Binding-site contacts:
Ligand atom O5 contacts residue ARG207 of chain 1.C at 3.5 Å (salt-bridge).
Ligand atom O4 contacts residue HIS200 of chain 1.C at 3.6 Å.
Ligand atom C8 contacts residue THR61 of chain 1.C at 4.1 Å.
Ligand atom C5 contacts residue ARG207 of chain 1.C at 3.6 Å.
Ligand atom C8 contacts residue GLN75 of chain 1.C at 3.9 Å.
Ligand atom O6 contacts residue PHE74 of chain 1.C at 4.0 Å.
Ligand atom C5 contacts residue HIS200 of chain 1.C at 3.6 Å.
Ligand atom C7 contacts residue ASN62 of chain 1.C at 3.6 Å.
Ligand atom C8 contacts residue LEU60 of chain 1.C at 3.4 Å (hydrophobic).
Ligand atom O3 contacts residue TYR237 of chain 1.C at 2.8 Å (h-bond).
Ligand atom C5 contacts residue ASN62 of chain 1.C at 3.7 Å.
Ligand atom C7 contacts residue TYR202 of chain 1.C at 4.1 Å (hydrophobic).
Ligand atom O7 contacts residue ASN62 of chain 1.C at 3.7 Å.
Ligand atom C6 contacts residue ARG197 of chain 1.C at 3.7 Å.
Ligand atom C3 contacts residue ASN62 of chain 1.C at 3.8 Å.
Ligand atom O7 contacts residue HIS200 of chain 1.C at 3.2 Å.
Ligand atom C2 contacts residue ASN62 of chain 1.C at 2.5 Å.
Ligand atom C6 contacts residue ARG207 of chain 1.C at 4.0 Å.
Ligand atom C1 contacts residue TYR202 of chain 1.C at 4.0 Å (hydrophobic).
Ligand atom C4 contacts residue ASN62 of chain 1.C at 4.2 Å.
Ligand atom O5 contacts residue ASN62 of chain 1.C at 2.3 Å (h-bond).
Ligand atom C2 contacts residue TYR202 of chain 1.C at 3.8 Å (hydrophobic).
Ligand atom C8 contacts residue TYR202 of chain 1.C at 4.1 Å (hydrophobic).
Ligand atom C1 contacts residue ARG207 of chain 1.C at 3.8 Å.
Ligand atom C6 contacts residue HIS200 of chain 1.C at 4.0 Å.
Ligand atom O6 contacts residue HIS200 of chain 1.C at 3.8 Å.
Ligand atom N2 contacts residue TYR202 of chain 1.C at 3.1 Å (h-bond).
Ligand atom N2 contacts residue ASN62 of chain 1.C at 3.0 Å (h-bond).
Ligand atom C1 contacts residue ASN62 of chain 1.C at 1.4 Å.
Ligand atom C7 contacts residue THR198 of chain 1.C at 4.0 Å.
Ligand atom C3 contacts residue TYR202 of chain 1.C at 3.8 Å (hydrophobic).
Ligand atom O7 contacts residue THR198 of chain 1.C at 2.8 Å (h-bond).
Ligand atom C3 contacts residue TYR237 of chain 1.C at 3.5 Å (hydrophobic).
Ligand atom C4 contacts residue HIS200 of chain 1.C at 4.0 Å.
Ligand atom O5 contacts residue ARG197 of chain 1.C at 4.2 Å.
Ligand atom O6 contacts residue ARG207 of chain 1.C at 3.1 Å (salt-bridge).
Ligand atom O6 contacts residue PHE74 of chain 1.C at 3.9 Å.
Ligand atom C6 contacts residue ASP115 of chain 1.C at 3.9 Å.
Ligand atom C7 contacts residue HIS200 of chain 1.C at 4.0 Å.
Ligand atom O5 contacts residue PHE74 of chain 1.C at 3.9 Å.

Sequence of chain 1.C:
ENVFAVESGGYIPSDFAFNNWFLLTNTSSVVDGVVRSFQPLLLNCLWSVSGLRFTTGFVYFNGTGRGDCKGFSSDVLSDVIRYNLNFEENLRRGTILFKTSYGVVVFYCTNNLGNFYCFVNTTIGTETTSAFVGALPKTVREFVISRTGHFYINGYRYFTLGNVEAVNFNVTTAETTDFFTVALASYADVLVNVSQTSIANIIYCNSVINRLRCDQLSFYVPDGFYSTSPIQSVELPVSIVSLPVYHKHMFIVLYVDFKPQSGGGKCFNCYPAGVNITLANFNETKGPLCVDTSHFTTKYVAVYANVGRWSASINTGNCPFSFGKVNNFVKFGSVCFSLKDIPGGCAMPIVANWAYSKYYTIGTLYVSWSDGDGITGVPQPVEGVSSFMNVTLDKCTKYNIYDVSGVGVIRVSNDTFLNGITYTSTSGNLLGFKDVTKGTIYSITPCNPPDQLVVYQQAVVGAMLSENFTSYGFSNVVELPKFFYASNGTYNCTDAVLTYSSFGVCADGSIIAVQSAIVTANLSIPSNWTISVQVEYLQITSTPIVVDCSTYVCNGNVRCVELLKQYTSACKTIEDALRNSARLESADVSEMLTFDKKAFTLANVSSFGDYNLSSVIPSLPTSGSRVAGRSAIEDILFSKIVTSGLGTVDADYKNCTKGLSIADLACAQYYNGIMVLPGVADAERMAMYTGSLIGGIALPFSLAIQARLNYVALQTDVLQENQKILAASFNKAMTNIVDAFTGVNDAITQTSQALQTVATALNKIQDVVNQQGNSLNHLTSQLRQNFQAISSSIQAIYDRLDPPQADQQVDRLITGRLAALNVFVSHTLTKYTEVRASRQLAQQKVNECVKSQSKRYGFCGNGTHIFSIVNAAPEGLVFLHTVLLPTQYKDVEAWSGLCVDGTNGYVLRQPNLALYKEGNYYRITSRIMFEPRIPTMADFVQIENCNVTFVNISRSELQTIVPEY

This small molecule binds to this protein.
Small molecule (SMILES): CC(=O)N[C@H]1[C@H](O[C@H]2[C@H](O)[C@@H](NC(C)=O)CO[C@@H]2CO)O[C@H](CO)[C@@H](O[C@@H]2O[C@H](CO[C@H]3O[C@H](CO)[C@@H](O)[C@H](O[C@H]4O[C@H](CO)[C@@H](O)[C@H](O)[C@@H]4O)[C@@H]3O)[C@@H](O)[C@H](O[C@H]3O[C@H](CO)[C@@H](O)[C@H](O)[C@@H]3O[C@H]3O[C@H](CO)[C@@H](O)[C@H](O)[C@@H]3O)[C@@H]2O)[C@@H]1O